Binding-site contacts:
Ligand atom C8 contacts residue VAL589 of chain 1.B at 4.3 Å (hydrophobic).
Ligand atom C2 contacts residue ASN590 of chain 1.B at 2.6 Å.
Ligand atom C8 contacts residue THR619 of chain 1.B at 3.6 Å.
Ligand atom C7 contacts residue ASN590 of chain 1.B at 4.0 Å.
Ligand atom C4 contacts residue ASN590 of chain 1.B at 4.3 Å.
Ligand atom C7 contacts residue GLN618 of chain 1.B at 4.2 Å.
Ligand atom C8 contacts residue GLN618 of chain 1.B at 3.3 Å.
Ligand atom N2 contacts residue ASN590 of chain 1.B at 3.0 Å (h-bond).
Ligand atom C5 contacts residue ASN590 of chain 1.B at 3.7 Å.
Ligand atom C3 contacts residue ASN590 of chain 1.B at 3.9 Å.
Ligand atom C7 contacts residue VAL589 of chain 1.B at 4.4 Å (hydrophobic).
Ligand atom O7 contacts residue VAL589 of chain 1.B at 4.1 Å.
Ligand atom C1 contacts residue ASN590 of chain 1.B at 1.5 Å.
Ligand atom O5 contacts residue ASN590 of chain 1.B at 2.4 Å (h-bond).
Ligand atom O7 contacts residue ASN590 of chain 1.B at 4.0 Å.
Ligand atom N2 contacts residue GLN618 of chain 1.B at 4.1 Å.

A protein and the small-molecule ligand that binds it are described below.
Small molecule (SMILES): CC(=O)N[C@@H]1[C@@H](O)[C@H](O)[C@@H](CO)O[C@H]1O

Sequence of chain 1.B:
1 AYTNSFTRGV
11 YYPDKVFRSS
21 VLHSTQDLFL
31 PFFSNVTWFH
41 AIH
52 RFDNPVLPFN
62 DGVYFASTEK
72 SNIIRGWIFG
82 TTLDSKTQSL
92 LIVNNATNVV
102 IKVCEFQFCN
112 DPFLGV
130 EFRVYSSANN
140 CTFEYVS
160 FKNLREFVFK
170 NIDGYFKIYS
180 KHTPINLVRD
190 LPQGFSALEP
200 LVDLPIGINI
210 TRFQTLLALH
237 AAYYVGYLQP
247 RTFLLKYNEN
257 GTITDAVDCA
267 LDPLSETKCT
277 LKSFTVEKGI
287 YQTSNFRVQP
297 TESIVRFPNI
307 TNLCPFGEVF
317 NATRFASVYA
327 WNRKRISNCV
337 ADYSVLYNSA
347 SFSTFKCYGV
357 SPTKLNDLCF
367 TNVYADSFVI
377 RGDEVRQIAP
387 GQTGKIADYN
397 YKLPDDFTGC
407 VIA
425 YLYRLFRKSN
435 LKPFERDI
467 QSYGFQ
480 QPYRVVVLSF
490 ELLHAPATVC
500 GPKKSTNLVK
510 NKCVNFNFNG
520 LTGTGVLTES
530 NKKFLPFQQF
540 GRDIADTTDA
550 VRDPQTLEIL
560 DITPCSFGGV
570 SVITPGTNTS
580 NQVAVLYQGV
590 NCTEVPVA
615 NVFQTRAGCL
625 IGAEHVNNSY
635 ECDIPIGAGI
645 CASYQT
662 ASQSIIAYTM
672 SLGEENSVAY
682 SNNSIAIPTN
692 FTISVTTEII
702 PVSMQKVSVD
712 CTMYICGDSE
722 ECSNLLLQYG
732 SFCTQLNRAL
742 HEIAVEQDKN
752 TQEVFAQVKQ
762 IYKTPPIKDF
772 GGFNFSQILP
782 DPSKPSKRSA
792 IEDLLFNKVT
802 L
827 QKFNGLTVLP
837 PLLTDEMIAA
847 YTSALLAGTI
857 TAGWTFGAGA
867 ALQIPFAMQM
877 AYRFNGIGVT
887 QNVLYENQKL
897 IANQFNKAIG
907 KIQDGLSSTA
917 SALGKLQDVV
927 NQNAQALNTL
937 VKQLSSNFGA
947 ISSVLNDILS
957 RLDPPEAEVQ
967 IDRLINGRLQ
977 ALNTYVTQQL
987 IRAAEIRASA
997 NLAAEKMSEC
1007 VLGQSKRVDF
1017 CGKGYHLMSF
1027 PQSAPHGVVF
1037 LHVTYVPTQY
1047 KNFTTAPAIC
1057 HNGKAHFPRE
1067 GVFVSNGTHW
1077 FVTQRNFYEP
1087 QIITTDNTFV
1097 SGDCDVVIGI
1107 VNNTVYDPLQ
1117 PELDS